Sequence of chain 1.A:
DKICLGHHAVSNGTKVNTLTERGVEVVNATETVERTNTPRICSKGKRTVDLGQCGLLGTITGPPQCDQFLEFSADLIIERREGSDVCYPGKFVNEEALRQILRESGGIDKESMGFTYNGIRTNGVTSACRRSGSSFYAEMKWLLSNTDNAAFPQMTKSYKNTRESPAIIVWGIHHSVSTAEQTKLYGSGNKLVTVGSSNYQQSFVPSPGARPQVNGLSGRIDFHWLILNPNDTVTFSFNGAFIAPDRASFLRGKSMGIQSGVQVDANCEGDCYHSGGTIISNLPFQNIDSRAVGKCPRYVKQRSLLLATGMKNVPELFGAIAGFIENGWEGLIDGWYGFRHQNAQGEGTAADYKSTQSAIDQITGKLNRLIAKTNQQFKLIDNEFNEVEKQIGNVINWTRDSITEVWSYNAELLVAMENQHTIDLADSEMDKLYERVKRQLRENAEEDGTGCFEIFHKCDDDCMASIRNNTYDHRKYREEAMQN

The protein below binds the small molecule below.
Small molecule (SMILES): CC(=O)N[C@@H]1[C@@H](O)[C@H](O)[C@@H](CO)O[C@H]1O

Binding-site contacts:
Ligand atom O7 contacts residue ASN404 of chain 1.A at 3.2 Å (h-bond).
Ligand atom C2 contacts residue ASN407 of chain 1.A at 2.5 Å.
Ligand atom C8 contacts residue LYS400 of chain 1.A at 4.2 Å.
Ligand atom O7 contacts residue ASN407 of chain 1.A at 3.3 Å (h-bond).
Ligand atom C7 contacts residue ASN407 of chain 1.A at 3.3 Å.
Ligand atom C4 contacts residue ASN407 of chain 1.A at 4.2 Å.
Ligand atom O5 contacts residue ASN407 of chain 1.A at 2.4 Å (h-bond).
Ligand atom C8 contacts residue ASN404 of chain 1.A at 3.9 Å.
Ligand atom C8 contacts residue ASN407 of chain 1.A at 4.4 Å.
Ligand atom C7 contacts residue ASN404 of chain 1.A at 4.0 Å.
Ligand atom C8 contacts residue GLY403 of chain 1.A at 3.7 Å.
Ligand atom C5 contacts residue ASN407 of chain 1.A at 3.7 Å.
Ligand atom C8 contacts residue VAL398 of chain 1.A at 4.4 Å (hydrophobic).
Ligand atom C1 contacts residue ASN407 of chain 1.A at 1.4 Å.
Ligand atom O6 contacts residue ASN407 of chain 1.A at 4.0 Å.
Ligand atom C3 contacts residue ASN407 of chain 1.A at 3.8 Å.
Ligand atom N2 contacts residue ASN407 of chain 1.A at 2.9 Å (h-bond).
Ligand atom C7 contacts residue GLY403 of chain 1.A at 4.1 Å.
Ligand atom N2 contacts residue GLY403 of chain 1.A at 4.5 Å.
Ligand atom O7 contacts residue GLY403 of chain 1.A at 4.5 Å.